Binding-site contacts:
Ligand atom O6 contacts residue TYR433 of chain 1.A at 2.7 Å (h-bond).
Ligand atom C30 contacts residue GLU184 of chain 1.A at 3.3 Å.
Ligand atom O3 contacts residue HIS440 of chain 1.A at 2.8 Å (h-bond).
Ligand atom C28 contacts residue TYR433 of chain 1.A at 3.2 Å (hydrophobic).
Ligand atom C5 contacts residue TRP408 of chain 1.A at 3.5 Å (hydrophobic).
Ligand atom C9 contacts residue PHE183 of chain 1.A at 3.3 Å (hydrophobic).
Ligand atom O5 contacts residue ILE81 of chain 1.A at 3.4 Å.
Ligand atom C8 contacts residue PHE183 of chain 1.A at 3.6 Å (hydrophobic).
Ligand atom C11 contacts residue PHE183 of chain 1.A at 3.3 Å (hydrophobic).
Ligand atom C7 contacts residue THR103 of chain 1.A at 3.5 Å.
Ligand atom C18 contacts residue THR418 of chain 1.A at 3.4 Å.
Ligand atom N3 contacts residue MET192 of chain 1.A at 3.5 Å.
Ligand atom O4 contacts residue TRP408 of chain 1.A at 3.5 Å.
Ligand atom C10 contacts residue PHE183 of chain 1.A at 3.5 Å (hydrophobic).
Ligand atom C8 contacts residue MET192 of chain 1.A at 3.3 Å (hydrophobic).
Ligand atom C12 contacts residue PHE183 of chain 1.A at 3.3 Å (hydrophobic).
Ligand atom N2 contacts residue THR103 of chain 1.A at 3.0 Å (h-bond).
Ligand atom C23 contacts residue MET432 of chain 1.A at 3.4 Å (hydrophobic).
Ligand atom C29 contacts residue TYR433 of chain 1.A at 3.3 Å (hydrophobic).
Ligand atom C17 contacts residue THR418 of chain 1.A at 3.5 Å.
Ligand atom N5 contacts residue PHE183 of chain 1.A at 3.4 Å.
Ligand atom C25 contacts residue MET432 of chain 1.A at 3.3 Å (hydrophobic).
Ligand atom O1 contacts residue LEU100 of chain 1.A at 3.5 Å.
Ligand atom O5 contacts residue PHE183 of chain 1.A at 3.5 Å.
Ligand atom N9 contacts residue GLU184 of chain 1.A at 2.7 Å (salt-bridge).
Ligand atom N4 contacts residue PHE183 of chain 1.A at 3.5 Å.
Ligand atom N3 contacts residue ASN415 of chain 1.A at 3.4 Å (h-bond).
Ligand atom O2 contacts residue HIS440 of chain 1.A at 3.1 Å (h-bond).
Ligand atom C35 contacts residue GLU184 of chain 1.A at 3.5 Å.
Ligand atom N3 contacts residue PHE183 of chain 1.A at 3.4 Å.
Ligand atom C22 contacts residue MET432 of chain 1.A at 3.4 Å (hydrophobic).
Ligand atom C24 contacts residue ILE436 of chain 1.A at 3.5 Å (hydrophobic).
Ligand atom C7 contacts residue ILE107 of chain 1.A at 3.3 Å (hydrophobic).
Ligand atom O2 contacts residue SER439 of chain 1.A at 3.0 Å (h-bond).
Ligand atom O4 contacts residue HIS412 of chain 1.A at 3.1 Å (h-bond).
Ligand atom O2 contacts residue TRP408 of chain 1.A at 3.5 Å.
Ligand atom N8 contacts residue GLU184 of chain 1.A at 2.8 Å (salt-bridge).
Ligand atom C27 contacts residue PHE183 of chain 1.A at 3.4 Å (hydrophobic).
Ligand atom C37 contacts residue HIS426 of chain 1.A at 3.4 Å.
Ligand atom N6 contacts residue ASN415 of chain 1.A at 3.0 Å (h-bond).

A protein and the small-molecule ligand that binds it are described below.
Small molecule (SMILES): CCNC(=O)[C@H]1O[C@@H](n2cnc3c(NCC(c4ccccc4)c4ccccc4)nc(C(=O)NCCNC(=O)NC4CCN(c5ccccn5)CC4)nc32)[C@H](O)[C@@H]1O

Sequence of chain 1.A:
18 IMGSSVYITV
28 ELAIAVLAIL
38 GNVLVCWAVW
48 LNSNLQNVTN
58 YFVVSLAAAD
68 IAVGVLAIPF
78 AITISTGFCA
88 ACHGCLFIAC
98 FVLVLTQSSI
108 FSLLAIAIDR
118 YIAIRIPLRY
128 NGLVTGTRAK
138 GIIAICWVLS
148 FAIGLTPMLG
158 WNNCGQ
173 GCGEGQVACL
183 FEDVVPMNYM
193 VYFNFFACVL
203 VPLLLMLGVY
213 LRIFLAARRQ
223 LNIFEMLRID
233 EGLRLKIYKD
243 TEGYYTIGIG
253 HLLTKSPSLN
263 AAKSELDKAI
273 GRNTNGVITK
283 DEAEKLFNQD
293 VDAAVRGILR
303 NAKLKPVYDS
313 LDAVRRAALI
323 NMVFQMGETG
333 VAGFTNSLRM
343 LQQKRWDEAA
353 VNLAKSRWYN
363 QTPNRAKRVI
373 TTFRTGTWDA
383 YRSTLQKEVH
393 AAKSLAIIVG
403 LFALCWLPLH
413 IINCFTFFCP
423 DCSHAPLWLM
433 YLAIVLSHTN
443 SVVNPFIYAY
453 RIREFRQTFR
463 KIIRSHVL